This protein binds this small molecule.
Small molecule (SMILES): C=C[C@@]1(C)CC(=O)[C@]2(O)[C@@]3(C)[C@@H](O)CCC(C)(C)[C@@H]3[C@H](O)[C@H](OC(C)=O)[C@@]2(C)O1

Sequence of chain 1.B:
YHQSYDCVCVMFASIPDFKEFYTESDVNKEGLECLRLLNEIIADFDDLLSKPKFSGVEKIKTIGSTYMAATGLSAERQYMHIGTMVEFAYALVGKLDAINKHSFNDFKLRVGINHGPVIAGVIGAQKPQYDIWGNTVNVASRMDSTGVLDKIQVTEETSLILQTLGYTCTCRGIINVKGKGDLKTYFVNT

Sequence of chain 1.A:
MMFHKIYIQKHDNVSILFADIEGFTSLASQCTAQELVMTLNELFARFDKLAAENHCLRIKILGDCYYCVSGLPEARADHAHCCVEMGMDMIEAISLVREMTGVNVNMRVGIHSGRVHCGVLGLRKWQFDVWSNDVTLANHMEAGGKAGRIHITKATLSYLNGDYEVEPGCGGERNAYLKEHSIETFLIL

Binding-site contacts:
Ligand atom C20 contacts residue THR149 of chain 1.A at 3.7 Å.
Ligand atom C17 contacts residue LYS23 of chain 1.B at 4.2 Å.
Ligand atom O5 contacts residue ILE67 of chain 1.B at 3.5 Å (h-bond).
Ligand atom C12 contacts residue TRP144 of chain 1.A at 3.8 Å (hydrophobic).
Ligand atom C11 contacts residue TRP144 of chain 1.A at 4.1 Å (hydrophobic).
Ligand atom C2 contacts residue VAL143 of chain 1.A at 3.8 Å (hydrophobic).
Ligand atom C12 contacts residue SER145 of chain 1.A at 4.2 Å.
Ligand atom C21 contacts residue SER69 of chain 1.B at 4.2 Å.
Ligand atom C19 contacts residue PHE31 of chain 1.A at 4.0 Å (hydrophobic).
Ligand atom C1 contacts residue VAL143 of chain 1.A at 3.4 Å (hydrophobic).
Ligand atom C15 contacts residue LEU42 of chain 1.B at 4.0 Å (hydrophobic).
Ligand atom C16 contacts residue THR149 of chain 1.A at 4.0 Å.
Ligand atom C20 contacts residue VAL148 of chain 1.A at 4.2 Å (hydrophobic).
Ligand atom O5 contacts residue GLY68 of chain 1.B at 3.5 Å.
Ligand atom C11 contacts residue SER145 of chain 1.A at 4.1 Å.
Ligand atom O7 contacts residue TRP144 of chain 1.A at 3.6 Å.
Ligand atom C2 contacts residue VAL148 of chain 1.A at 3.6 Å (hydrophobic).
Ligand atom C15 contacts residue TRP144 of chain 1.A at 4.2 Å (hydrophobic).
Ligand atom O2 contacts residue TRP144 of chain 1.A at 3.5 Å.
Ligand atom O5 contacts residue SER69 of chain 1.B at 3.2 Å (h-bond).
Ligand atom C15 contacts residue PHE22 of chain 1.B at 3.6 Å (hydrophobic).
Ligand atom O6 contacts residue GLY68 of chain 1.B at 3.6 Å.
Ligand atom C1 contacts residue VAL148 of chain 1.A at 3.7 Å (hydrophobic).
Ligand atom C6 contacts residue GLY68 of chain 1.B at 4.3 Å.
Ligand atom O2 contacts residue VAL143 of chain 1.A at 2.7 Å (h-bond).
Ligand atom C19 contacts residue ASN152 of chain 1.A at 3.6 Å.
Ligand atom C3 contacts residue TYR80 of chain 1.A at 3.6 Å (hydrophobic).
Ligand atom C2 contacts residue PHE31 of chain 1.A at 3.8 Å (hydrophobic).
Ligand atom O7 contacts residue SER145 of chain 1.A at 3.3 Å (h-bond).
Ligand atom O6 contacts residue TRP144 of chain 1.A at 3.5 Å.
Ligand atom C18 contacts residue ILE67 of chain 1.B at 3.5 Å (hydrophobic).
Ligand atom C11 contacts residue THR149 of chain 1.A at 3.7 Å.
Ligand atom C17 contacts residue THR149 of chain 1.A at 3.4 Å.
Ligand atom O7 contacts residue VAL148 of chain 1.A at 4.0 Å.
Ligand atom O7 contacts residue THR149 of chain 1.A at 3.2 Å (h-bond).
Ligand atom C18 contacts residue LEU75 of chain 1.A at 3.9 Å (hydrophobic).
Ligand atom C16 contacts residue TYR26 of chain 1.B at 3.7 Å (hydrophobic).
Ligand atom C2 contacts residue TYR80 of chain 1.A at 4.0 Å (hydrophobic).
Ligand atom C7 contacts residue GLY68 of chain 1.B at 3.9 Å.
Ligand atom C14 contacts residue PHE22 of chain 1.B at 3.8 Å (hydrophobic).